Sequence of chain 1.C:
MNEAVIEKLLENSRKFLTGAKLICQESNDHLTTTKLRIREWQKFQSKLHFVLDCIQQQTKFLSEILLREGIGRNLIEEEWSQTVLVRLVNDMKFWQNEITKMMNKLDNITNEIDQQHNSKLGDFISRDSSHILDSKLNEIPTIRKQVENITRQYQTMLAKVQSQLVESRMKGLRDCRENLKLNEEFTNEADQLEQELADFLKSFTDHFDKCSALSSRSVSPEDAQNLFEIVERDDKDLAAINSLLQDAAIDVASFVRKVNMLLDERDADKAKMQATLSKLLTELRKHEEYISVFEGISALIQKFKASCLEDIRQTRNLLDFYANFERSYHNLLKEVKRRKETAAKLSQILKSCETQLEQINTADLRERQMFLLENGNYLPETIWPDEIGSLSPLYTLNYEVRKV

Binding-site contacts:
Ligand atom CD2 contacts residue SER212 of chain 1.C at 3.4 Å.
Ligand atom OG contacts residue ASP243 of chain 1.C at 2.9 Å (salt-bridge).
Ligand atom C contacts residue ASP243 of chain 1.C at 4.0 Å.
Ligand atom CD1 contacts residue PHE209 of chain 1.C at 3.5 Å (hydrophobic).
Ligand atom CZ contacts residue HIS216 of chain 1.C at 3.9 Å.
Ligand atom OG contacts residue HIS216 of chain 1.C at 3.4 Å.
Ligand atom CB contacts residue ILE250 of chain 1.C at 3.8 Å (hydrophobic).
Ligand atom NH1 contacts residue LYS211 of chain 1.C at 3.2 Å.
Ligand atom O contacts residue SER212 of chain 1.C at 3.4 Å.
Ligand atom CE2 contacts residue LEU247 of chain 1.C at 3.8 Å (hydrophobic).
Ligand atom CD2 contacts residue ILE250 of chain 1.C at 3.3 Å (hydrophobic).
Ligand atom NH2 contacts residue ASP215 of chain 1.C at 2.7 Å (salt-bridge).
Ligand atom CZ contacts residue ASP215 of chain 1.C at 3.8 Å.
Ligand atom CB contacts residue ASP215 of chain 1.C at 3.4 Å.
Ligand atom CZ contacts residue SER212 of chain 1.C at 3.5 Å.
Ligand atom CE2 contacts residue ILE250 of chain 1.C at 3.7 Å (hydrophobic).
Ligand atom CD2 contacts residue ASP208 of chain 1.C at 3.8 Å.
Ligand atom CD contacts residue ASP208 of chain 1.C at 4.0 Å.
Ligand atom N contacts residue ASP243 of chain 1.C at 3.2 Å (salt-bridge).
Ligand atom NE contacts residue SER212 of chain 1.C at 3.6 Å.
Ligand atom CE2 contacts residue ASP243 of chain 1.C at 3.8 Å.
Ligand atom CD2 contacts residue ASP243 of chain 1.C at 3.8 Å.
Ligand atom CG contacts residue SER212 of chain 1.C at 3.7 Å.
Ligand atom CB contacts residue SER212 of chain 1.C at 3.7 Å.
Ligand atom CD1 contacts residue SER212 of chain 1.C at 3.0 Å.
Ligand atom CZ contacts residue LEU247 of chain 1.C at 3.7 Å (hydrophobic).
Ligand atom CD2 contacts residue PHE209 of chain 1.C at 3.8 Å (hydrophobic).
Ligand atom NH1 contacts residue ASP215 of chain 1.C at 3.9 Å.
Ligand atom CD1 contacts residue ILE250 of chain 1.C at 3.7 Å (hydrophobic).
Ligand atom CG contacts residue ILE250 of chain 1.C at 3.3 Å (hydrophobic).
Ligand atom CZ contacts residue LYS211 of chain 1.C at 3.9 Å.
Ligand atom CE1 contacts residue PHE213 of chain 1.C at 3.8 Å (hydrophobic).
Ligand atom CE1 contacts residue SER212 of chain 1.C at 3.1 Å.
Ligand atom CB contacts residue HIS216 of chain 1.C at 3.4 Å.
Ligand atom CD1 contacts residue SER212 of chain 1.C at 4.0 Å.
Ligand atom CZ contacts residue PHE213 of chain 1.C at 4.0 Å (hydrophobic).
Ligand atom CA contacts residue ASP243 of chain 1.C at 3.8 Å.
Ligand atom CB contacts residue ASP243 of chain 1.C at 3.6 Å.
Ligand atom CD1 contacts residue ILE250 of chain 1.C at 3.5 Å (hydrophobic).
Ligand atom CE1 contacts residue ILE250 of chain 1.C at 4.0 Å (hydrophobic).

This small molecule binds to this protein.
Small molecule (SMILES): CC(C)C[C@H](NC(=O)[C@H](CCCN=C(N)N)NC(=O)CNC(=O)[C@H](Cc1ccccc1)NC(=O)[C@H](CO)NC(=O)[C@H](CO)NC(=O)[C@@H](N)CO)C(=O)N[C@@H](C)C=O